Sequence of chain 1.C:
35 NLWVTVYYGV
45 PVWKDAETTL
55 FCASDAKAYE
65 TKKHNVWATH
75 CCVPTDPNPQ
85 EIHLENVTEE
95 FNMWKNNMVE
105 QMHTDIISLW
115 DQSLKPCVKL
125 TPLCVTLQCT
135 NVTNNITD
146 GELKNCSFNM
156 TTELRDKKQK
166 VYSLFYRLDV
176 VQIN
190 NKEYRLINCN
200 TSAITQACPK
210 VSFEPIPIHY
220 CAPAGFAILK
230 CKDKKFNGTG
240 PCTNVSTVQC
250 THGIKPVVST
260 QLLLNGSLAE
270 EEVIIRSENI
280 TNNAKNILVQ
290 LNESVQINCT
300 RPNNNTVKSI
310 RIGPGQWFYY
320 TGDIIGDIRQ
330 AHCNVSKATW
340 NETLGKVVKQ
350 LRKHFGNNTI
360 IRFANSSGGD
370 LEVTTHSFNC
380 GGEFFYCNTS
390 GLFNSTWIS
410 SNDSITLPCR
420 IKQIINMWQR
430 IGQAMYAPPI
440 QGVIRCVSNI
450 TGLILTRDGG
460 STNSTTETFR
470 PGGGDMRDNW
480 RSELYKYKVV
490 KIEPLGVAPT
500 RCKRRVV

Binding-site contacts:
Ligand atom C7 contacts residue ASN236 of chain 1.C at 3.3 Å.
Ligand atom O5 contacts residue ASN236 of chain 1.C at 2.4 Å (h-bond).
Ligand atom C8 contacts residue GLY237 of chain 1.C at 4.4 Å.
Ligand atom N2 contacts residue ASN236 of chain 1.C at 2.9 Å (h-bond).
Ligand atom C8 contacts residue ASN236 of chain 1.C at 3.2 Å.
Ligand atom N2 contacts residue THR238 of chain 1.C at 3.8 Å.
Ligand atom C8 contacts residue THR238 of chain 1.C at 3.5 Å.
Ligand atom C8 contacts residue TRP98 of chain 1.C at 3.7 Å (hydrophobic).
Ligand atom C3 contacts residue THR238 of chain 1.C at 4.2 Å.
Ligand atom C1 contacts residue THR238 of chain 1.C at 3.9 Å.
Ligand atom C3 contacts residue ASN236 of chain 1.C at 3.8 Å.
Ligand atom O7 contacts residue ASN236 of chain 1.C at 3.4 Å (h-bond).
Ligand atom C1 contacts residue ASN236 of chain 1.C at 1.5 Å.
Ligand atom C8 contacts residue SER276 of chain 1.C at 3.5 Å.
Ligand atom C7 contacts residue THR238 of chain 1.C at 4.2 Å.
Ligand atom O7 contacts residue SER276 of chain 1.C at 4.2 Å.
Ligand atom C4 contacts residue ASN236 of chain 1.C at 4.3 Å.
Ligand atom O7 contacts residue THR238 of chain 1.C at 4.3 Å.
Ligand atom C7 contacts residue SER276 of chain 1.C at 4.3 Å.
Ligand atom C5 contacts residue ASN236 of chain 1.C at 3.7 Å.
Ligand atom C2 contacts residue THR238 of chain 1.C at 4.2 Å.
Ligand atom C2 contacts residue ASN236 of chain 1.C at 2.5 Å.

The small molecule below binds the protein below.
Small molecule (SMILES): CC(=O)N[C@H]1[C@H](O[C@H]2[C@H](O)[C@@H](NC(C)=O)CO[C@@H]2CO)O[C@H](CO)[C@@H](O)[C@@H]1O